A small-molecule ligand and the protein it binds are described below.
Small molecule (SMILES): CCCCCCCCCCO[C@@H]1O[C@H](CO)[C@@H](O[C@H]2O[C@H](CO)[C@@H](O)[C@H](O)[C@H]2O)[C@H](O)[C@H]1O

Sequence of chain 1.W:
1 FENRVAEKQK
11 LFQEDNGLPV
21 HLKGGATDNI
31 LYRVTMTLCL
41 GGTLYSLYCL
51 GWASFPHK

Binding-site contacts:
Ligand atom C31 contacts residue ILE43 of chain 1.P at 4.0 Å (hydrophobic).
Ligand atom C34 contacts residue GLY41 of chain 1.W at 3.9 Å.
Ligand atom C37 contacts residue GLY42 of chain 1.W at 4.5 Å.
Ligand atom C43 contacts residue LEU38 of chain 1.W at 4.0 Å (hydrophobic).
Ligand atom C37 contacts residue GLY41 of chain 1.W at 4.4 Å.
Ligand atom C43 contacts residue THR37 of chain 1.W at 3.7 Å.
Ligand atom C18 contacts residue TYR45 of chain 1.W at 3.5 Å (hydrophobic).
Ligand atom C22 contacts residue TYR45 of chain 1.W at 3.9 Å (hydrophobic).
Ligand atom C28 contacts residue TYR45 of chain 1.W at 3.6 Å (hydrophobic).
Ligand atom C40 contacts residue LEU38 of chain 1.W at 4.0 Å (hydrophobic).
Ligand atom C25 contacts residue TYR45 of chain 1.W at 4.3 Å (hydrophobic).
Ligand atom C43 contacts residue GLY42 of chain 1.W at 4.4 Å.
Ligand atom C40 contacts residue GLY41 of chain 1.W at 3.5 Å.
Ligand atom C25 contacts residue THR39 of chain 1.P at 4.1 Å.
Ligand atom C34 contacts residue TYR45 of chain 1.W at 4.0 Å (hydrophobic).
Ligand atom C40 contacts residue THR37 of chain 1.W at 4.4 Å.
Ligand atom C34 contacts residue GLY42 of chain 1.W at 4.4 Å.
Ligand atom C40 contacts residue GLY42 of chain 1.W at 3.5 Å.
Ligand atom C37 contacts residue ILE43 of chain 1.P at 4.3 Å (hydrophobic).
Ligand atom O16 contacts residue TYR45 of chain 1.W at 4.0 Å.
Ligand atom C43 contacts residue GLY41 of chain 1.W at 4.0 Å.
Ligand atom C34 contacts residue ILE43 of chain 1.P at 4.1 Å (hydrophobic).
Ligand atom C19 contacts residue TYR45 of chain 1.W at 4.5 Å (hydrophobic).
Ligand atom C31 contacts residue TYR45 of chain 1.W at 4.3 Å (hydrophobic).
Ligand atom C18 contacts residue THR39 of chain 1.P at 4.3 Å.

Sequence of chain 1.P:
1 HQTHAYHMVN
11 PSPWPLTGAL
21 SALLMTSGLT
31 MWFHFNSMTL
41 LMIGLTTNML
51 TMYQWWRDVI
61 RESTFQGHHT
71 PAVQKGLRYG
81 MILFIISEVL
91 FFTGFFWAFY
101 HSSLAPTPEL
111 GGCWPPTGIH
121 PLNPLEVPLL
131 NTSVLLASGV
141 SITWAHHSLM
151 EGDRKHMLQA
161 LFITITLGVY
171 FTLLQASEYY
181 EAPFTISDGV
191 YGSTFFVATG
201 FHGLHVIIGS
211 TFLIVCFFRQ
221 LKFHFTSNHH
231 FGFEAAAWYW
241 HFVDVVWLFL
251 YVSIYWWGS